Binding-site contacts:
Ligand atom O8 contacts residue EKN1 of chain 1.B at 3.2 Å.
Ligand atom C6 contacts residue EKN1 of chain 1.B at 4.1 Å.
Ligand atom C5 contacts residue ARG112 of chain 4.A at 4.0 Å.
Ligand atom O8 contacts residue TYR320 of chain 4.A at 3.4 Å (h-bond).
Ligand atom C contacts residue TYR26 of chain 1.A at 3.5 Å (hydrophobic).
Ligand atom OXT contacts residue ARG294 of chain 1.A at 2.6 Å (salt-bridge).
Ligand atom C contacts residue ASP290 of chain 1.A at 4.0 Å.
Ligand atom O8 contacts residue ARG112 of chain 4.A at 3.5 Å (salt-bridge).
Ligand atom C contacts residue ARG294 of chain 1.A at 3.5 Å.
Ligand atom OXT contacts residue ALA322 of chain 4.A at 3.9 Å.
Ligand atom C4 contacts residue TYR320 of chain 4.A at 4.3 Å (hydrophobic).
Ligand atom O8 contacts residue ASN113 of chain 4.A at 4.2 Å.
Ligand atom C6 contacts residue ARG112 of chain 4.A at 3.9 Å.
Ligand atom OXT contacts residue TYR26 of chain 1.A at 3.5 Å (h-bond).
Ligand atom C4 contacts residue ARG294 of chain 1.A at 4.2 Å.
Ligand atom O contacts residue ARG294 of chain 1.A at 3.9 Å.
Ligand atom O contacts residue TYR26 of chain 1.A at 2.6 Å (h-bond).
Ligand atom C5 contacts residue ARG294 of chain 1.A at 4.3 Å.
Ligand atom C contacts residue EKN1 of chain 1.B at 4.2 Å.
Ligand atom O7 contacts residue ARG112 of chain 4.A at 4.1 Å.
Ligand atom C4 contacts residue EKN1 of chain 1.B at 3.4 Å.
Ligand atom OXT contacts residue ASP290 of chain 1.A at 4.0 Å.
Ligand atom C5 contacts residue EKN1 of chain 1.B at 4.0 Å.
Ligand atom O7 contacts residue TYR320 of chain 4.A at 4.3 Å.
Ligand atom O contacts residue ASP290 of chain 1.A at 3.6 Å.
Ligand atom C6 contacts residue TYR320 of chain 4.A at 3.9 Å (hydrophobic).

Sequence of chain 1.A:
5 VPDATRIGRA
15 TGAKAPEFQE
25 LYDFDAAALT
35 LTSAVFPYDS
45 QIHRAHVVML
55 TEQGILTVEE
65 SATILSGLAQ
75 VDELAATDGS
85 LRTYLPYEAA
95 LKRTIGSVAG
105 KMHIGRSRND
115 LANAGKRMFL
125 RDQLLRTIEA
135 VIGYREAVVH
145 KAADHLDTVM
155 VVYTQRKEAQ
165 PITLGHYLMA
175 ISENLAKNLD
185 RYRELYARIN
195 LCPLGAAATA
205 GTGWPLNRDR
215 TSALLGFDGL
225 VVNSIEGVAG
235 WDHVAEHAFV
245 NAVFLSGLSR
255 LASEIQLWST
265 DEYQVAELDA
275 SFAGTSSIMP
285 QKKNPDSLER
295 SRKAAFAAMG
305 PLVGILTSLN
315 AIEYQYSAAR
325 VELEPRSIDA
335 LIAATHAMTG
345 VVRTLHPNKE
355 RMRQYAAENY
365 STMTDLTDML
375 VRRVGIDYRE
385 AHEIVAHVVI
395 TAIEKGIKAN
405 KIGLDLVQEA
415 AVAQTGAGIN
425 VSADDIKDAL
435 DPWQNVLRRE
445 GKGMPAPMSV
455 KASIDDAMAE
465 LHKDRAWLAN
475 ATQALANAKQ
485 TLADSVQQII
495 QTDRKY

Sequence of chain 4.A:
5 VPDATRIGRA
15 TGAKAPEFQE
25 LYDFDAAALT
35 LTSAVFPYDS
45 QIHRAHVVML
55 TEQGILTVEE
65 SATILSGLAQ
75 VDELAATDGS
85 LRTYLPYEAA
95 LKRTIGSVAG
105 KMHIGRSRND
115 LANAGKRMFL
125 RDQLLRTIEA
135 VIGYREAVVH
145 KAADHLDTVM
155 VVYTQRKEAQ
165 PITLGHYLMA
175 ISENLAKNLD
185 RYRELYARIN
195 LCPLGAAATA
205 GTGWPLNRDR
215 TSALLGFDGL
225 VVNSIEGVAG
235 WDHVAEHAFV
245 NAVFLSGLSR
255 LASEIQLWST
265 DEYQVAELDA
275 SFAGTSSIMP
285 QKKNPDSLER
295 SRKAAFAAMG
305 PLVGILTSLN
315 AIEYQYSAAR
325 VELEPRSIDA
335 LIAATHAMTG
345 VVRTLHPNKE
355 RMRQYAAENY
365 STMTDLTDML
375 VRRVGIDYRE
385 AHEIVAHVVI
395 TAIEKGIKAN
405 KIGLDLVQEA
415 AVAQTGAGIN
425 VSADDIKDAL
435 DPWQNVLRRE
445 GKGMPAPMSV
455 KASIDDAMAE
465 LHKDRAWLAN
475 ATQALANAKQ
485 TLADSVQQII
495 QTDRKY

A protein and the small-molecule ligand that binds it are described below.
Small molecule (SMILES): O=C(O)/C=C/C(=O)O